The small molecule below binds the protein below.
Small molecule (SMILES): CC(=O)N[C@@H]1[C@@H](O)[C@H](O)[C@@H](CO)O[C@H]1O

Binding-site contacts:
Ligand atom C1 contacts residue ASN88 of chain 1.F at 1.4 Å.
Ligand atom O6 contacts residue ASN88 of chain 1.F at 4.0 Å.
Ligand atom N2 contacts residue ASN88 of chain 1.F at 2.6 Å (h-bond).
Ligand atom C4 contacts residue ASN88 of chain 1.F at 4.2 Å.
Ligand atom C8 contacts residue GLY15 of chain 1.F at 4.1 Å.
Ligand atom C5 contacts residue ASN88 of chain 1.F at 3.3 Å.
Ligand atom C2 contacts residue ASN88 of chain 1.F at 2.7 Å.
Ligand atom C6 contacts residue ASN88 of chain 1.F at 4.3 Å.
Ligand atom C3 contacts residue ASN88 of chain 1.F at 3.9 Å.
Ligand atom O5 contacts residue ASN88 of chain 1.F at 2.3 Å (h-bond).
Ligand atom O7 contacts residue ASN88 of chain 1.F at 3.2 Å (h-bond).
Ligand atom C8 contacts residue ASN88 of chain 1.F at 3.2 Å.
Ligand atom C7 contacts residue ASN88 of chain 1.F at 2.7 Å.

Sequence of chain 1.F:
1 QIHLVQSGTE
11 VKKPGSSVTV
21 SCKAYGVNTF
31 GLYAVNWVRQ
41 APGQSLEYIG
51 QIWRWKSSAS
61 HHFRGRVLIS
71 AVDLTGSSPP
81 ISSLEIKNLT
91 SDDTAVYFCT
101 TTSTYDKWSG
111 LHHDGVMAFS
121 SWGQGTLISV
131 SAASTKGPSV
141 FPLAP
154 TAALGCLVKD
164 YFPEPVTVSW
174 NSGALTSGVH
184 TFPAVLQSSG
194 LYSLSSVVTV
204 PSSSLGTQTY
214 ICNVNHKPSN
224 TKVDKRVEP